Binding-site contacts:
Ligand atom C05 contacts residue LEU23 of chain 1.B at 3.7 Å (hydrophobic).
Ligand atom C20 contacts residue ALA333 of chain 1.B at 3.2 Å (hydrophobic).
Ligand atom C05 contacts residue TYR54 of chain 1.B at 3.7 Å (hydrophobic).
Ligand atom O01 contacts residue MET357 of chain 1.B at 4.0 Å.
Ligand atom C02 contacts residue TYR54 of chain 1.B at 3.7 Å (hydrophobic).
Ligand atom C09 contacts residue PHE45 of chain 1.B at 3.9 Å (hydrophobic).
Ligand atom C06 contacts residue LEU23 of chain 1.B at 3.6 Å (hydrophobic).
Ligand atom C16 contacts residue ALA333 of chain 1.B at 3.5 Å (hydrophobic).
Ligand atom C06 contacts residue ARG50 of chain 1.B at 3.4 Å.
Ligand atom C06 contacts residue TYR54 of chain 1.B at 3.9 Å (hydrophobic).
Ligand atom C09 contacts residue ALA47 of chain 1.B at 3.9 Å (hydrophobic).
Ligand atom C20 contacts residue PRO332 of chain 1.B at 3.7 Å (hydrophobic).
Ligand atom O01 contacts residue TYR54 of chain 1.B at 2.7 Å (h-bond).
Ligand atom C08 contacts residue ARG50 of chain 1.B at 3.4 Å.
Ligand atom C21 contacts residue ALA333 of chain 1.B at 3.3 Å (hydrophobic).
Ligand atom C21 contacts residue PRO332 of chain 1.B at 3.1 Å (hydrophobic).
Ligand atom C12 contacts residue GLN76 of chain 1.B at 3.4 Å.
Ligand atom C11 contacts residue ARG50 of chain 1.B at 3.3 Å.
Ligand atom C12 contacts residue SER75 of chain 1.B at 3.5 Å.
Ligand atom O13 contacts residue SER75 of chain 1.B at 3.3 Å.
Ligand atom C08 contacts residue PHE45 of chain 1.B at 3.6 Å (hydrophobic).
Ligand atom O14 contacts residue GLN76 of chain 1.B at 3.3 Å (h-bond).
Ligand atom O13 contacts residue GLN76 of chain 1.B at 2.7 Å (h-bond).
Ligand atom O14 contacts residue SER75 of chain 1.B at 3.5 Å.
Ligand atom C12 contacts residue ARG50 of chain 1.B at 3.5 Å.
Ligand atom C07 contacts residue ARG50 of chain 1.B at 3.5 Å.
Ligand atom O14 contacts residue ALA77 of chain 1.B at 2.9 Å (h-bond).
Ligand atom C07 contacts residue TYR54 of chain 1.B at 3.4 Å (hydrophobic).
Ligand atom O01 contacts residue LEU32 of chain 1.B at 3.6 Å.
Ligand atom C11 contacts residue LEU23 of chain 1.B at 3.9 Å (hydrophobic).
Ligand atom N22 contacts residue ALA331 of chain 1.B at 3.9 Å.
Ligand atom C12 contacts residue ALA77 of chain 1.B at 3.9 Å (hydrophobic).
Ligand atom C09 contacts residue ARG50 of chain 1.B at 3.4 Å.
Ligand atom C04 contacts residue TYR54 of chain 1.B at 3.7 Å (hydrophobic).
Ligand atom N19 contacts residue ALA333 of chain 1.B at 3.7 Å.
Ligand atom C10 contacts residue ARG50 of chain 1.B at 3.3 Å.
Ligand atom C21 contacts residue ALA331 of chain 1.B at 3.2 Å (hydrophobic).
Ligand atom C10 contacts residue LEU20 of chain 1.B at 4.0 Å (hydrophobic).
Ligand atom O13 contacts residue ARG50 of chain 1.B at 2.4 Å (salt-bridge).
Ligand atom N22 contacts residue ALA333 of chain 1.B at 3.8 Å.

A protein and the small-molecule ligand that binds it are described below.
Small molecule (SMILES): O=C(CCCCn1ccnc1)N[C@@H](Cc1ccccc1)C(=O)O

Sequence of chain 1.B:
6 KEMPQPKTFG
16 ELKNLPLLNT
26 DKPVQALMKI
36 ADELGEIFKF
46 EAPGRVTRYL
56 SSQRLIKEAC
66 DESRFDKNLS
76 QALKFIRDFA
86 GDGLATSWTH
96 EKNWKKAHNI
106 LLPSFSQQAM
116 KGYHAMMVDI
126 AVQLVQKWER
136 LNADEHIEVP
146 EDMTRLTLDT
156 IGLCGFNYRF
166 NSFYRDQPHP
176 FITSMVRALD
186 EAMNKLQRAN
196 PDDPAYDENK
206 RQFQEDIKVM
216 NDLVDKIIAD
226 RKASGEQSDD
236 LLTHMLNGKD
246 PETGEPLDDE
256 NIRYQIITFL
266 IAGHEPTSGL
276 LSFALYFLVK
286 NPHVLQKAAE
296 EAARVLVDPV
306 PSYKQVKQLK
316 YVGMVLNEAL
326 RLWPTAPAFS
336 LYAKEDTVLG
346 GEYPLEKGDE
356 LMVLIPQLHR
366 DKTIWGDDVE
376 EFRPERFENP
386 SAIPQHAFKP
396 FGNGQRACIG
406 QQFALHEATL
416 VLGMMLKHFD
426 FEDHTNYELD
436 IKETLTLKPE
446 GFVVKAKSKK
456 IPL